Binding-site contacts:
Ligand atom C11 contacts residue GLY169 of chain 1.A at 3.3 Å.
Ligand atom N01 contacts residue ASP308 of chain 1.A at 2.7 Å (salt-bridge).
Ligand atom C03 contacts residue DMS1 of chain 1.F at 4.0 Å.
Ligand atom C12 contacts residue DMS1 of chain 1.F at 3.9 Å.
Ligand atom C02 contacts residue GLY126 of chain 1.A at 3.4 Å.
Ligand atom C02 contacts residue SER127 of chain 1.A at 4.2 Å.
Ligand atom F09 contacts residue ILE393 of chain 1.A at 4.1 Å.
Ligand atom C05 contacts residue PHE283 of chain 1.A at 3.9 Å (hydrophobic).
Ligand atom C02 contacts residue ASP308 of chain 1.A at 3.6 Å.
Ligand atom C05 contacts residue GLY126 of chain 1.A at 4.2 Å.
Ligand atom C04 contacts residue ILE306 of chain 1.A at 4.3 Å (hydrophobic).
Ligand atom N01 contacts residue GLY310 of chain 1.A at 3.9 Å.
Ligand atom F09 contacts residue DMS1 of chain 1.E at 3.9 Å.
Ligand atom C03 contacts residue ASP308 of chain 1.A at 3.5 Å.
Ligand atom F08 contacts residue ILE389 of chain 1.A at 4.3 Å.
Ligand atom C12 contacts residue DMS1 of chain 1.E at 4.0 Å.
Ligand atom C11 contacts residue DMS1 of chain 1.E at 3.6 Å.
Ligand atom F08 contacts residue ILE391 of chain 1.A at 3.1 Å.
Ligand atom C03 contacts residue U1H1 of chain 1.G at 4.0 Å.
Ligand atom N01 contacts residue GLY126 of chain 1.A at 3.9 Å.
Ligand atom C05 contacts residue ILE306 of chain 1.A at 4.0 Å (hydrophobic).
Ligand atom C12 contacts residue GLY169 of chain 1.A at 3.7 Å.
Ligand atom C11 contacts residue DMS1 of chain 1.F at 4.2 Å.
Ligand atom C02 contacts residue U1H1 of chain 1.G at 3.3 Å.
Ligand atom N01 contacts residue U1H1 of chain 1.G at 2.8 Å (h-bond).
Ligand atom C12 contacts residue U1H1 of chain 1.G at 3.8 Å.
Ligand atom F09 contacts residue GLY169 of chain 1.A at 3.5 Å.
Ligand atom C04 contacts residue PHE283 of chain 1.A at 4.0 Å (hydrophobic).
Ligand atom C05 contacts residue ASP308 of chain 1.A at 4.2 Å.
Ligand atom C02 contacts residue ASP124 of chain 1.A at 3.2 Å.
Ligand atom F10 contacts residue GLY169 of chain 1.A at 4.2 Å.
Ligand atom C07 contacts residue GLY169 of chain 1.A at 4.2 Å.
Ligand atom N01 contacts residue ASP124 of chain 1.A at 2.8 Å (salt-bridge).
Ligand atom N01 contacts residue THR311 of chain 1.A at 3.8 Å.
Ligand atom F09 contacts residue ILE389 of chain 1.A at 3.9 Å.
Ligand atom C04 contacts residue GLY126 of chain 1.A at 3.2 Å.
Ligand atom C03 contacts residue GLY126 of chain 1.A at 3.6 Å.
Ligand atom C12 contacts residue ASP308 of chain 1.A at 4.3 Å.
Ligand atom C04 contacts residue ASP308 of chain 1.A at 3.5 Å.
Ligand atom F08 contacts residue ILE393 of chain 1.A at 3.8 Å.

Sequence of chain 1.A:
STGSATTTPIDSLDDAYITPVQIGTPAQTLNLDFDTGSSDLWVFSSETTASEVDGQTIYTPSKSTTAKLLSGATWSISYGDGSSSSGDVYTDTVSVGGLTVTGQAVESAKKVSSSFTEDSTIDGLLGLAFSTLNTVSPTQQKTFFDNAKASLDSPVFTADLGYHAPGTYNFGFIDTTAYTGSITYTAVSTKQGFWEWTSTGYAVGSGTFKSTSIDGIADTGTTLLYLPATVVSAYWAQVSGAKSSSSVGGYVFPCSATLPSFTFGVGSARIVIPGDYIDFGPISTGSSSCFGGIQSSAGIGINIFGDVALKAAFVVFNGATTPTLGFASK

The small molecule below binds the protein below.
Small molecule (SMILES): NCc1ccc(C(F)(F)F)cc1